The protein below binds the small molecule below.
Small molecule (SMILES): CC(=O)N[C@H]1[C@H](O[C@H]2[C@H](O)[C@@H](NC(C)=O)CO[C@@H]2CO)O[C@H](CO)[C@@H](O)[C@@H]1O

Sequence of chain 1.A:
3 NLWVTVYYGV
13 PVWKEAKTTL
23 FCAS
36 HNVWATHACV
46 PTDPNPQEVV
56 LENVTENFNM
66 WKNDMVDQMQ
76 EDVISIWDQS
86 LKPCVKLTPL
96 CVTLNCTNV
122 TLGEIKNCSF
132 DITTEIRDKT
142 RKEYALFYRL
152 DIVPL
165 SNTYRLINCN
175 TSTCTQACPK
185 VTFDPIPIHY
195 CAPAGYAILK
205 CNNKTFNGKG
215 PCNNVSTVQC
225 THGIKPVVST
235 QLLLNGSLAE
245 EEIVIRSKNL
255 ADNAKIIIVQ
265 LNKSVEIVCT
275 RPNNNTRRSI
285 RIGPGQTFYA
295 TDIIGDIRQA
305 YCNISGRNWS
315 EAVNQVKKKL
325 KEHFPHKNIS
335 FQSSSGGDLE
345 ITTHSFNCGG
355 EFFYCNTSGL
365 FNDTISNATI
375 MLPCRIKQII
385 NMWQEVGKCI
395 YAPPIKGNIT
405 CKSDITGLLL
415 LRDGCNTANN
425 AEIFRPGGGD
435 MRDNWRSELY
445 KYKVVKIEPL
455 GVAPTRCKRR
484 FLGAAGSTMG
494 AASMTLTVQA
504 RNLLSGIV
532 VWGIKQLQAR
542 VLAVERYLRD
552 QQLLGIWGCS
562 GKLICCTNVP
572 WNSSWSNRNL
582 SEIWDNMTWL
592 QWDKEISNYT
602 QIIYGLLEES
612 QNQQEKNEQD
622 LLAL

Binding-site contacts:
Ligand atom N2 contacts residue SER362 of chain 1.A at 4.2 Å.
Ligand atom C8 contacts residue SER362 of chain 1.A at 3.3 Å.
Ligand atom O5 contacts residue THR368 of chain 1.A at 3.7 Å.
Ligand atom O6 contacts residue ASN366 of chain 1.A at 3.7 Å.
Ligand atom C2 contacts residue ASN366 of chain 1.A at 2.4 Å.
Ligand atom C7 contacts residue SER362 of chain 1.A at 4.0 Å.
Ligand atom N2 contacts residue ASN366 of chain 1.A at 2.8 Å (h-bond).
Ligand atom C1 contacts residue ASN366 of chain 1.A at 1.5 Å.
Ligand atom C7 contacts residue ASN366 of chain 1.A at 3.5 Å.
Ligand atom C6 contacts residue ASN366 of chain 1.A at 4.2 Å.
Ligand atom C8 contacts residue GLY363 of chain 1.A at 3.8 Å.
Ligand atom C4 contacts residue ASN366 of chain 1.A at 4.2 Å.
Ligand atom C7 contacts residue GLY363 of chain 1.A at 4.2 Å.
Ligand atom O6 contacts residue THR368 of chain 1.A at 2.8 Å (h-bond).
Ligand atom C5 contacts residue THR368 of chain 1.A at 4.2 Å.
Ligand atom O7 contacts residue GLY363 of chain 1.A at 4.2 Å.
Ligand atom C6 contacts residue THR368 of chain 1.A at 3.1 Å.
Ligand atom C5 contacts residue ASN366 of chain 1.A at 3.7 Å.
Ligand atom C3 contacts residue ASN366 of chain 1.A at 3.7 Å.
Ligand atom O5 contacts residue ASN366 of chain 1.A at 2.4 Å (h-bond).
Ligand atom O7 contacts residue ASN366 of chain 1.A at 3.8 Å.